Sequence of chain 1.B:
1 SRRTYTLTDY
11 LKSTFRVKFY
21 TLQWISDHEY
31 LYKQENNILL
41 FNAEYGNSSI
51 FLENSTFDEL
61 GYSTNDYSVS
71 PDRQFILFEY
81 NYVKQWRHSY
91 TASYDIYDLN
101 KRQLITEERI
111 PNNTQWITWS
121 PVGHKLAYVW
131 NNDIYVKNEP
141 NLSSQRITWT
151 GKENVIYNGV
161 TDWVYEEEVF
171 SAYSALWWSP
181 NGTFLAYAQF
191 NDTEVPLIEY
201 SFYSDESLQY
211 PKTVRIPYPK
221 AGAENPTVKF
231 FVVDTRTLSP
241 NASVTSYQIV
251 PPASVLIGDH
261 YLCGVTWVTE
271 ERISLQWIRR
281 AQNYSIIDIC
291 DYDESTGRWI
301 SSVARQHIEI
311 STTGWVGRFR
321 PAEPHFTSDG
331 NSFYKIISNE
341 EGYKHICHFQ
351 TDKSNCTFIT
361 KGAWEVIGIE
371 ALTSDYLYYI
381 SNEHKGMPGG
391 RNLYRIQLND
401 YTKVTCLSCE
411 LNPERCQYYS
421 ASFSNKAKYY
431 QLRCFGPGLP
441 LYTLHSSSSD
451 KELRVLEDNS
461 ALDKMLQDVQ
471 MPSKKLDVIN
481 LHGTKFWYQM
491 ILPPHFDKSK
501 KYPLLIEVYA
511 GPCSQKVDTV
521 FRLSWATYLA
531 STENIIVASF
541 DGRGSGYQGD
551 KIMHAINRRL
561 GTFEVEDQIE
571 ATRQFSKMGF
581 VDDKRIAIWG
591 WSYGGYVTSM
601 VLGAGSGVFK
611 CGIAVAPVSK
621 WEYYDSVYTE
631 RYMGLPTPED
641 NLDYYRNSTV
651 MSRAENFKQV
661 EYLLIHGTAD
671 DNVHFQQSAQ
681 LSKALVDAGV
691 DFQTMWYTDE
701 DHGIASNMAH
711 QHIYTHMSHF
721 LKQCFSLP

The small molecule below binds the protein below.
Small molecule (SMILES): CC(=O)N[C@@H]1[C@@H](O)[C@H](O)[C@@H](CO)O[C@H]1O

Binding-site contacts:
Ligand atom O7 contacts residue GLN189 of chain 1.B at 4.0 Å.
Ligand atom C5 contacts residue ASN191 of chain 1.B at 3.7 Å.
Ligand atom C1 contacts residue ILE156 of chain 1.B at 4.1 Å (hydrophobic).
Ligand atom C8 contacts residue ILE156 of chain 1.B at 3.6 Å (hydrophobic).
Ligand atom C8 contacts residue GLN189 of chain 1.B at 4.3 Å.
Ligand atom O5 contacts residue THR193 of chain 1.B at 3.7 Å.
Ligand atom C4 contacts residue ASN191 of chain 1.B at 4.2 Å.
Ligand atom O6 contacts residue THR193 of chain 1.B at 4.0 Å.
Ligand atom C3 contacts residue ASN191 of chain 1.B at 3.8 Å.
Ligand atom C7 contacts residue ASN191 of chain 1.B at 3.5 Å.
Ligand atom O7 contacts residue ASN191 of chain 1.B at 3.6 Å.
Ligand atom C1 contacts residue ASN191 of chain 1.B at 1.5 Å.
Ligand atom C2 contacts residue ASN191 of chain 1.B at 2.5 Å.
Ligand atom C7 contacts residue GLN189 of chain 1.B at 4.5 Å.
Ligand atom N2 contacts residue ILE156 of chain 1.B at 3.5 Å.
Ligand atom C5 contacts residue THR193 of chain 1.B at 3.9 Å.
Ligand atom C7 contacts residue ILE156 of chain 1.B at 3.8 Å (hydrophobic).
Ligand atom C2 contacts residue ILE156 of chain 1.B at 4.4 Å (hydrophobic).
Ligand atom O5 contacts residue ASN191 of chain 1.B at 2.4 Å (h-bond).
Ligand atom O7 contacts residue LYS229 of chain 1.B at 4.4 Å.
Ligand atom C8 contacts residue THR150 of chain 1.B at 3.9 Å.
Ligand atom O6 contacts residue GLU194 of chain 1.B at 3.1 Å (salt-bridge).
Ligand atom C6 contacts residue GLU194 of chain 1.B at 4.3 Å.
Ligand atom N2 contacts residue ASN191 of chain 1.B at 2.9 Å (h-bond).
Ligand atom C1 contacts residue THR193 of chain 1.B at 3.5 Å.